Binding-site contacts:
Ligand atom N7 contacts residue ILE187 of chain 1.F at 3.5 Å.
Ligand atom OAG contacts residue ARG192 of chain 1.F at 3.6 Å (salt-bridge).
Ligand atom N7 contacts residue ASP189 of chain 1.F at 3.5 Å (salt-bridge).
Ligand atom OAG contacts residue THR193 of chain 1.F at 2.6 Å (h-bond).
Ligand atom C5 contacts residue LYS218 of chain 1.F at 3.7 Å.
Ligand atom O6 contacts residue ARG238 of chain 1.F at 3.5 Å (salt-bridge).
Ligand atom O6 contacts residue ILE187 of chain 1.F at 3.7 Å.
Ligand atom C6 contacts residue LYS218 of chain 1.F at 3.6 Å.
Ligand atom C2 contacts residue TYR239 of chain 1.F at 3.3 Å (hydrophobic).
Ligand atom C5 contacts residue ILE187 of chain 1.F at 3.6 Å (hydrophobic).
Ligand atom OAD contacts residue ALA188 of chain 1.F at 3.6 Å.
Ligand atom N2 contacts residue PHE245 of chain 1.F at 3.6 Å.
Ligand atom OAH contacts residue ASP189 of chain 1.F at 3.3 Å.
Ligand atom C2 contacts residue VAL240 of chain 1.F at 3.3 Å (hydrophobic).
Ligand atom N2 contacts residue VAL240 of chain 1.F at 3.1 Å (h-bond).
Ligand atom CAJ contacts residue THR193 of chain 1.F at 3.7 Å.
Ligand atom N3 contacts residue TYR239 of chain 1.F at 3.7 Å.
Ligand atom N7 contacts residue LYS218 of chain 1.F at 3.3 Å (salt-bridge).
Ligand atom CAL contacts residue ILE187 of chain 1.F at 3.6 Å (hydrophobic).
Ligand atom C8 contacts residue ASP189 of chain 1.F at 3.4 Å.
Ligand atom OAD contacts residue ASP189 of chain 1.F at 2.6 Å (salt-bridge).
Ligand atom N2 contacts residue TYR239 of chain 1.F at 3.0 Å (h-bond).
Ligand atom C6 contacts residue VAL240 of chain 1.F at 3.5 Å (hydrophobic).
Ligand atom CAP contacts residue ILE187 of chain 1.F at 3.6 Å (hydrophobic).
Ligand atom PBB contacts residue THR190 of chain 1.F at 3.3 Å.
Ligand atom OAG contacts residue THR190 of chain 1.F at 3.2 Å (h-bond).
Ligand atom OAD contacts residue GLY191 of chain 1.F at 2.6 Å (h-bond).
Ligand atom O6 contacts residue TYR239 of chain 1.F at 3.4 Å.
Ligand atom C6 contacts residue ILE187 of chain 1.F at 3.7 Å (hydrophobic).
Ligand atom N1 contacts residue VAL240 of chain 1.F at 2.7 Å (h-bond).
Ligand atom OAH contacts residue THR190 of chain 1.F at 2.8 Å (h-bond).
Ligand atom N1 contacts residue TYR239 of chain 1.F at 3.7 Å.
Ligand atom O6 contacts residue VAL240 of chain 1.F at 3.0 Å (h-bond).
Ligand atom OAE contacts residue GLU246 of chain 1.F at 3.4 Å (salt-bridge).
Ligand atom OAD contacts residue THR190 of chain 1.F at 3.0 Å (h-bond).
Ligand atom OAT contacts residue THR193 of chain 1.F at 3.8 Å.
Ligand atom O6 contacts residue LYS218 of chain 1.F at 2.8 Å (salt-bridge).
Ligand atom PBB contacts residue GLY191 of chain 1.F at 3.8 Å.
Ligand atom PBB contacts residue ASP189 of chain 1.F at 3.6 Å.
Ligand atom N2 contacts residue GLU246 of chain 1.F at 3.0 Å (salt-bridge).

A small-molecule ligand and the protein it binds are described below.
Small molecule (SMILES): Nc1nc2c(ncn2CCN(/C=C/P(=O)(O)O)CCOCP(=O)(O)O)c(=O)[nH]1

Sequence of chain 1.F:
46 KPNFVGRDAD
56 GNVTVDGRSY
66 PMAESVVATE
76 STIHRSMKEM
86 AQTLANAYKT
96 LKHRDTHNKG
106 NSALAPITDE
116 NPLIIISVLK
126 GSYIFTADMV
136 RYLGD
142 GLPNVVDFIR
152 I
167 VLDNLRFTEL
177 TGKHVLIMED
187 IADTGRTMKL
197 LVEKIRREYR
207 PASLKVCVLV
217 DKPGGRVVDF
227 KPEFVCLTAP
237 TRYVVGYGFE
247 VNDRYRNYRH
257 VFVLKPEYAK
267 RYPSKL